Sequence of chain 1.C:
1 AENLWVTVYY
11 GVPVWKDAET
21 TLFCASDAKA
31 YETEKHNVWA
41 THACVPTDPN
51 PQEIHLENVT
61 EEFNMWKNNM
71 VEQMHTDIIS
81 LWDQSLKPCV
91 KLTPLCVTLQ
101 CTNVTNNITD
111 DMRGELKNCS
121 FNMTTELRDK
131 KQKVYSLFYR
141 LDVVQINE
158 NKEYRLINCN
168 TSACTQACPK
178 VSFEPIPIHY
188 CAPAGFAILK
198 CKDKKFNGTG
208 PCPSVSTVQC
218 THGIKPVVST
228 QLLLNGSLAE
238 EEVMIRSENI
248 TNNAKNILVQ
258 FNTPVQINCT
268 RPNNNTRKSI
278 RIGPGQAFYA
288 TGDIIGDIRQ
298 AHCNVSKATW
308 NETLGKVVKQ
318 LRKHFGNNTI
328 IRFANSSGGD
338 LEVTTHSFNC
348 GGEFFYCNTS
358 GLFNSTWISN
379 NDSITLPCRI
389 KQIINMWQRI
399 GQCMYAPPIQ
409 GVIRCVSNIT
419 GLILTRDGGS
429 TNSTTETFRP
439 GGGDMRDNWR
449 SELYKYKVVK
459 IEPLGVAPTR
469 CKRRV

A protein and the small-molecule ligand that binds it are described below.
Small molecule (SMILES): CC(=O)N[C@H]1[C@H](O[C@H]2[C@H](O)[C@@H](NC(C)=O)CO[C@@H]2CO)O[C@H](CO)[C@@H](O)[C@@H]1O

Binding-site contacts:
Ligand atom C2 contacts residue SER333 of chain 1.C at 3.9 Å.
Ligand atom C2 contacts residue ASN332 of chain 1.C at 2.4 Å.
Ligand atom C7 contacts residue ASN332 of chain 1.C at 3.4 Å.
Ligand atom N2 contacts residue NAG1 of chain 1.X at 4.2 Å.
Ligand atom C8 contacts residue SER334 of chain 1.C at 4.1 Å.
Ligand atom O5 contacts residue ASN332 of chain 1.C at 2.4 Å (h-bond).
Ligand atom C7 contacts residue SER333 of chain 1.C at 3.5 Å.
Ligand atom O7 contacts residue SER333 of chain 1.C at 4.5 Å.
Ligand atom C1 contacts residue NAG1 of chain 1.X at 4.4 Å.
Ligand atom O5 contacts residue SER357 of chain 1.C at 3.9 Å.
Ligand atom O7 contacts residue SER357 of chain 1.C at 4.3 Å.
Ligand atom C2 contacts residue NAG2 of chain 1.X at 4.4 Å.
Ligand atom C8 contacts residue GLY335 of chain 1.C at 4.0 Å.
Ligand atom N2 contacts residue SER333 of chain 1.C at 3.0 Å (h-bond).
Ligand atom N2 contacts residue ASN332 of chain 1.C at 2.8 Å (h-bond).
Ligand atom O7 contacts residue ASN355 of chain 1.C at 3.7 Å.
Ligand atom C1 contacts residue ASN332 of chain 1.C at 1.4 Å.
Ligand atom C3 contacts residue ASN332 of chain 1.C at 3.8 Å.
Ligand atom O6 contacts residue ASN332 of chain 1.C at 3.9 Å.
Ligand atom C8 contacts residue SER333 of chain 1.C at 3.4 Å.
Ligand atom O6 contacts residue NAG2 of chain 1.X at 4.3 Å.
Ligand atom O3 contacts residue NAG1 of chain 1.X at 3.9 Å.
Ligand atom C1 contacts residue SER357 of chain 1.C at 4.1 Å.
Ligand atom C3 contacts residue NAG2 of chain 1.X at 4.1 Å.
Ligand atom C7 contacts residue NAG1 of chain 1.X at 3.5 Å.
Ligand atom C2 contacts residue SER357 of chain 1.C at 4.4 Å.
Ligand atom O7 contacts residue ASN332 of chain 1.C at 3.6 Å.
Ligand atom N2 contacts residue NAG2 of chain 1.X at 4.0 Å.
Ligand atom C5 contacts residue ASN332 of chain 1.C at 3.7 Å.
Ligand atom C8 contacts residue NAG1 of chain 1.X at 4.1 Å.
Ligand atom C4 contacts residue ASN332 of chain 1.C at 4.3 Å.
Ligand atom O3 contacts residue NAG2 of chain 1.X at 4.3 Å.
Ligand atom C1 contacts residue NAG2 of chain 1.X at 4.3 Å.
Ligand atom O6 contacts residue SER357 of chain 1.C at 4.3 Å.
Ligand atom O7 contacts residue NAG1 of chain 1.X at 2.8 Å (h-bond).
Ligand atom C1 contacts residue SER333 of chain 1.C at 3.7 Å.
Ligand atom C8 contacts residue ASN332 of chain 1.C at 4.4 Å.